A small-molecule ligand and the protein it binds are described below.
Small molecule (SMILES): CCCCCCCCCCO[C@@H]1O[C@H](CO)[C@@H](O[C@H]2O[C@H](CO)[C@@H](O)[C@H](O)[C@H]2O)[C@H](O)[C@H]1O

Binding-site contacts:
Ligand atom O16 contacts residue SER428 of chain 1.C at 4.0 Å.
Ligand atom C2 contacts residue MET427 of chain 1.C at 4.0 Å (hydrophobic).
Ligand atom O49 contacts residue MET427 of chain 1.C at 3.4 Å (h-bond).
Ligand atom O55 contacts residue ASP12 of chain 1.C at 4.4 Å.
Ligand atom C57 contacts residue SER428 of chain 1.C at 4.3 Å.
Ligand atom O16 contacts residue MET427 of chain 1.C at 4.2 Å.
Ligand atom O16 contacts residue LEU503 of chain 1.C at 4.4 Å.
Ligand atom C6 contacts residue SER428 of chain 1.C at 3.7 Å.
Ligand atom O5 contacts residue SER428 of chain 1.C at 4.0 Å.
Ligand atom O49 contacts residue VAL15 of chain 1.C at 3.9 Å.
Ligand atom O7 contacts residue PRO529 of chain 1.C at 4.1 Å.
Ligand atom O61 contacts residue SER428 of chain 1.C at 4.5 Å.
Ligand atom C4 contacts residue SER428 of chain 1.C at 4.0 Å.
Ligand atom C6 contacts residue MET427 of chain 1.C at 3.5 Å (hydrophobic).
Ligand atom C1 contacts residue MET427 of chain 1.C at 3.8 Å (hydrophobic).
Ligand atom C4 contacts residue PRO529 of chain 1.C at 4.5 Å (hydrophobic).

Sequence of chain 1.C:
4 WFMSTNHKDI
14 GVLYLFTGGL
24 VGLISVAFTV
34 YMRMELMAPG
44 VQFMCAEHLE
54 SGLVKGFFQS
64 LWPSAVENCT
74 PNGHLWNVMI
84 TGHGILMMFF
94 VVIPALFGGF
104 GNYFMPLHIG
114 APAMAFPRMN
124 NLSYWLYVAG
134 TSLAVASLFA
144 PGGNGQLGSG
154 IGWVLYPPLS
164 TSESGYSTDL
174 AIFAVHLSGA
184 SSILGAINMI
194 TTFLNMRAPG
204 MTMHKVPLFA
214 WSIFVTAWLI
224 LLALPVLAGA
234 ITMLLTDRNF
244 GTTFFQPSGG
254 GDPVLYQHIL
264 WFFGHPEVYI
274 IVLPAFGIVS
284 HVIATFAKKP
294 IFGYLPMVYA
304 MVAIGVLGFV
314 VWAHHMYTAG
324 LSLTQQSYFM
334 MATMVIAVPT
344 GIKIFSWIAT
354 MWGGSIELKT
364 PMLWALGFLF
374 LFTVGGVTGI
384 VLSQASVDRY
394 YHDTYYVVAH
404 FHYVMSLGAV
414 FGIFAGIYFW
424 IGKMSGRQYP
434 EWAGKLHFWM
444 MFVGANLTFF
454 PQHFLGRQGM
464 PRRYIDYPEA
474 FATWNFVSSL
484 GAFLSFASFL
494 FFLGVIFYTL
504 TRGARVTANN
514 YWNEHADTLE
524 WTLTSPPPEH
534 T